Binding-site contacts:
Ligand atom C26 contacts residue THR194 of chain 1.A at 4.1 Å.
Ligand atom C26 contacts residue PHE195 of chain 1.A at 2.8 Å (hydrophobic).
Ligand atom C22 contacts residue ERG1 of chain 1.H at 4.1 Å.
Ligand atom C1 contacts residue TYR46 of chain 1.B at 4.1 Å (hydrophobic).
Ligand atom C27 contacts residue PHE195 of chain 1.A at 3.3 Å (hydrophobic).
Ligand atom C27 contacts residue VAL199 of chain 1.A at 3.7 Å (hydrophobic).
Ligand atom C9 contacts residue ERG1 of chain 1.H at 4.3 Å.
Ligand atom C12 contacts residue ERG1 of chain 1.H at 4.0 Å.
Ligand atom C1 contacts residue ERG1 of chain 1.H at 4.5 Å.
Ligand atom C26 contacts residue ERG1 of chain 1.H at 3.8 Å.
Ligand atom C6 contacts residue THR43 of chain 1.B at 3.3 Å.
Ligand atom C3 contacts residue TYR46 of chain 1.B at 4.2 Å (hydrophobic).
Ligand atom C2 contacts residue TYR46 of chain 1.B at 4.4 Å (hydrophobic).
Ligand atom C7 contacts residue THR43 of chain 1.B at 3.3 Å.
Ligand atom C25 contacts residue PHE195 of chain 1.A at 3.1 Å (hydrophobic).

Sequence of chain 1.A:
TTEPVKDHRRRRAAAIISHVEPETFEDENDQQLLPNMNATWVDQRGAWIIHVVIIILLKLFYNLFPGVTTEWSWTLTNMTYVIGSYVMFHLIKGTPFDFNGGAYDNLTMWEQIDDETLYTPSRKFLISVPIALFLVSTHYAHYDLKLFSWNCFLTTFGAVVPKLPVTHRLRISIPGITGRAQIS

This small molecule binds to this protein.
Small molecule (SMILES): CC(C)[C@@H](C)/C=C/[C@@H](C)[C@H]1CC[C@H]2C3=CC=C4C[C@@H](O)CC[C@]4(C)[C@H]3CC[C@]12C

Sequence of chain 1.B:
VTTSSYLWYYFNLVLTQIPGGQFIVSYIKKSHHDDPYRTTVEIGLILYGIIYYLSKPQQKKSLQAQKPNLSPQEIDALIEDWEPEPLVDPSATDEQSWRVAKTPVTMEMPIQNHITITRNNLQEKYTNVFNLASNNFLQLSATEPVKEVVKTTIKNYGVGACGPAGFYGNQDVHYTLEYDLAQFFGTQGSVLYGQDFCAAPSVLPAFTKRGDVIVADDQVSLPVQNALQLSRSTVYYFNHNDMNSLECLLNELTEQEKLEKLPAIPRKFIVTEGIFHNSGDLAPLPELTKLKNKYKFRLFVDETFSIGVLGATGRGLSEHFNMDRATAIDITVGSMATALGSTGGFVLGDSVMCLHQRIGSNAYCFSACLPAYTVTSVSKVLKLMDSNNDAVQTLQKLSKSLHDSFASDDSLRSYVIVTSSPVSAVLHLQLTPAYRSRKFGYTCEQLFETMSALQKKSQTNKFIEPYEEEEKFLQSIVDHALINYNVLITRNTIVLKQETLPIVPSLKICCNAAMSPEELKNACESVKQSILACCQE